Binding-site contacts:
Ligand atom C8 contacts residue VAL79 of chain 2.B at 3.2 Å (hydrophobic).
Ligand atom C7 contacts residue VAL78 of chain 2.B at 3.6 Å (hydrophobic).
Ligand atom O3 contacts residue MET95 of chain 2.B at 3.2 Å.
Ligand atom O1 contacts residue LEU160 of chain 2.B at 3.5 Å.
Ligand atom C20 contacts residue MET95 of chain 2.B at 3.8 Å (hydrophobic).
Ligand atom C12 contacts residue LEU162 of chain 2.B at 3.5 Å (hydrophobic).
Ligand atom N2 contacts residue VAL79 of chain 2.B at 3.7 Å.
Ligand atom C9 contacts residue VAL79 of chain 2.B at 3.7 Å (hydrophobic).
Ligand atom O3 contacts residue VAL94 of chain 2.B at 3.7 Å.
Ligand atom C6 contacts residue SER164 of chain 2.B at 3.7 Å.
Ligand atom C12 contacts residue LEU93 of chain 2.B at 3.8 Å (hydrophobic).
Ligand atom C2 contacts residue LEU73 of chain 2.B at 3.5 Å (hydrophobic).
Ligand atom C13 contacts residue LYS48 of chain 2.B at 3.8 Å.
Ligand atom N1 contacts residue ASP159 of chain 2.B at 3.2 Å (salt-bridge).
Ligand atom C16 contacts residue ILE46 of chain 2.B at 3.3 Å (hydrophobic).
Ligand atom C16 contacts residue MET95 of chain 2.B at 3.5 Å (hydrophobic).
Ligand atom C7 contacts residue VAL79 of chain 2.B at 3.2 Å (hydrophobic).
Ligand atom O3 contacts residue LEU81 of chain 2.B at 3.4 Å.
Ligand atom N1 contacts residue VAL79 of chain 2.B at 3.8 Å.
Ligand atom N1 contacts residue ALA158 of chain 2.B at 3.7 Å.
Ligand atom O1 contacts residue ASP159 of chain 2.B at 2.9 Å (salt-bridge).
Ligand atom C18 contacts residue LEU160 of chain 2.B at 3.6 Å (hydrophobic).
Ligand atom C10 contacts residue ASP159 of chain 2.B at 3.7 Å.
Ligand atom C19 contacts residue LEU160 of chain 2.B at 3.6 Å (hydrophobic).
Ligand atom N3 contacts residue VAL79 of chain 2.B at 3.1 Å (h-bond).
Ligand atom O2 contacts residue LEU162 of chain 2.B at 3.7 Å.
Ligand atom C25 contacts residue VAL34 of chain 2.B at 3.8 Å (hydrophobic).
Ligand atom C20 contacts residue LEU160 of chain 2.B at 3.9 Å (hydrophobic).
Ligand atom C1 contacts residue SER164 of chain 2.B at 3.8 Å.
Ligand atom C16 contacts residue LYS48 of chain 2.B at 3.8 Å.
Ligand atom C9 contacts residue ASP159 of chain 2.B at 3.8 Å.
Ligand atom C17 contacts residue LYS48 of chain 2.B at 3.6 Å.
Ligand atom C17 contacts residue LEU160 of chain 2.B at 3.3 Å (hydrophobic).
Ligand atom C11 contacts residue MET95 of chain 2.B at 3.8 Å (hydrophobic).
Ligand atom C16 contacts residue LEU93 of chain 2.B at 3.2 Å (hydrophobic).
Ligand atom C5 contacts residue HIS139 of chain 2.B at 3.4 Å.
Ligand atom O1 contacts residue ALA158 of chain 2.B at 3.7 Å.
Ligand atom N5 contacts residue MET95 of chain 2.B at 3.5 Å (h-bond).
Ligand atom O2 contacts residue LEU93 of chain 2.B at 3.5 Å.
Ligand atom C15 contacts residue MET95 of chain 2.B at 3.4 Å (hydrophobic).

Sequence of chain 2.B:
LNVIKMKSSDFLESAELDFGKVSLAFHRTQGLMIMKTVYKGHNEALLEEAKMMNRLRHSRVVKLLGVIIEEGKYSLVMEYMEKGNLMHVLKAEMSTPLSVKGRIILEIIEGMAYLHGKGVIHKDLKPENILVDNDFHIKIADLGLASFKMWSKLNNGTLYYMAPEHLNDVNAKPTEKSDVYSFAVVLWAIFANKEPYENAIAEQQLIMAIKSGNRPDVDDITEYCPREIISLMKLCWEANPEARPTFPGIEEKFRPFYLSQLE

The protein below binds the small molecule below.
Small molecule (SMILES): CN1C(=O)[C@@H](NC(=O)c2nnc(Cc3ccccc3)[nH]2)COc2ccc(C#CC3CC3)cc21